Sequence of chain 22.E:
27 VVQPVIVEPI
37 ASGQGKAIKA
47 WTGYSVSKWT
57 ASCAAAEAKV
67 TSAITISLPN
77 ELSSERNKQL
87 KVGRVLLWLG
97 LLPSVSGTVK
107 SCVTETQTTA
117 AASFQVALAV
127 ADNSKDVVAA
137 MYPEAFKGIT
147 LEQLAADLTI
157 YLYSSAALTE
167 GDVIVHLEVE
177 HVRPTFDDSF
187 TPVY

Binding-site contacts:
Ligand atom N1 contacts residue TRP47 of chain 22.D at 4.3 Å.
Ligand atom N6 contacts residue TYR50 of chain 22.D at 4.2 Å.
Ligand atom O4' contacts residue TRP47 of chain 22.D at 4.1 Å.
Ligand atom O4' contacts residue LYS143 of chain 22.D at 4.1 Å.
Ligand atom N6 contacts residue THR48 of chain 22.D at 3.3 Å (h-bond).
Ligand atom C8 contacts residue TRP47 of chain 22.D at 3.8 Å (hydrophobic).
Ligand atom C5' contacts residue VAL178 of chain 22.E at 4.5 Å (hydrophobic).
Ligand atom N6 contacts residue TRP47 of chain 22.D at 3.8 Å.
Ligand atom C4 contacts residue TRP47 of chain 22.D at 3.9 Å (hydrophobic).
Ligand atom C1' contacts residue TRP47 of chain 22.D at 4.3 Å (hydrophobic).
Ligand atom C5 contacts residue TRP47 of chain 22.D at 3.8 Å (hydrophobic).
Ligand atom N7 contacts residue TRP47 of chain 22.D at 3.7 Å.
Ligand atom C6 contacts residue TRP47 of chain 22.D at 3.9 Å (hydrophobic).
Ligand atom OP2 contacts residue VAL178 of chain 22.E at 4.5 Å.
Ligand atom C6 contacts residue THR48 of chain 22.D at 4.2 Å.
Ligand atom N9 contacts residue TRP47 of chain 22.D at 3.9 Å.
Ligand atom N3 contacts residue TRP47 of chain 22.D at 4.1 Å.
Ligand atom C2 contacts residue TRP47 of chain 22.D at 4.2 Å (hydrophobic).
Ligand atom N1 contacts residue THR48 of chain 22.D at 4.0 Å.
Ligand atom OP2 contacts residue GLY49 of chain 22.E at 4.2 Å.

Sequence of chain 22.D:
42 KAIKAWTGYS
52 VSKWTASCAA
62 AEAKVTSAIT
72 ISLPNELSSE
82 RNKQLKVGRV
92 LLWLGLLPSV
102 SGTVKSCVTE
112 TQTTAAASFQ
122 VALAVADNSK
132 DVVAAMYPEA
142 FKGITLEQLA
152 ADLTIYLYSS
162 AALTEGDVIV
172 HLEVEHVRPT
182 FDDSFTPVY

A small-molecule ligand and the protein it binds are described below.
Small molecule (SMILES): Nc1ncnc2c1ncn2[C@@H]1O[C@H](COO[C@@H]2C[C@@H](CO[P](=O)(O)O[C@H]3[C@@H](O)[C@H](n4cnc5c(N)ncnc54)O[C@@H]3COP(=O)=O)O[C@H]2n2ccc(=O)[nH]c2=O)[C@@H](OOP(O)OC[C@H]2O[C@@H](n3ccc(=O)[nH]c3=O)[C@H](O)[C@@H]2O)[C@H]1O.Op1oo1